Sequence of chain 1.B:
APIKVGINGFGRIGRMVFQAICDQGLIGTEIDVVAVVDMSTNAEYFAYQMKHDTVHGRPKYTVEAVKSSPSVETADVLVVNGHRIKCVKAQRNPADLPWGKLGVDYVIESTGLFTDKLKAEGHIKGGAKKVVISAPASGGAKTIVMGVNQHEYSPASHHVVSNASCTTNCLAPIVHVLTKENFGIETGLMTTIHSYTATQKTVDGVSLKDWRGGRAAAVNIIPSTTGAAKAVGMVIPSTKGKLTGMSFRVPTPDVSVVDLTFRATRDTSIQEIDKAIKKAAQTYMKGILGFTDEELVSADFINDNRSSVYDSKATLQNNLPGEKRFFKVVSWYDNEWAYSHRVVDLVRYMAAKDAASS

Sequence of chain 1.A:
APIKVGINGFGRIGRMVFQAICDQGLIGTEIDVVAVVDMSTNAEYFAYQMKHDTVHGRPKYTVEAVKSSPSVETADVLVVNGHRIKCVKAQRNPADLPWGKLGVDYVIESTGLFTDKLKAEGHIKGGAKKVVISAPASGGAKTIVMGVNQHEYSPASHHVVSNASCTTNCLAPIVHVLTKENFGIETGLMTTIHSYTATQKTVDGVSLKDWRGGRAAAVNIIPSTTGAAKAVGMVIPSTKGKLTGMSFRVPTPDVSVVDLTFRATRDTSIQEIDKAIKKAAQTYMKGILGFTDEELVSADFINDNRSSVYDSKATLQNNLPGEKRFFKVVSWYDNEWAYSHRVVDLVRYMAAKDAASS

The protein below binds the small molecule below.
Small molecule (SMILES): COc1cc(OC)cc(C(=O)N[C@@H]2[C@H](O)[C@@H](CO)O[C@H]2n2cnc3c(N[C@@H]4CCCc5ccccc54)ncnc32)c1

Binding-site contacts:
Ligand atom O3' contacts residue PHE10 of chain 1.B at 3.9 Å.
Ligand atom C8 contacts residue GLN91 of chain 1.B at 3.7 Å.
Ligand atom N7A contacts residue LEU113 of chain 1.B at 3.6 Å.
Ligand atom C5B contacts residue ASP38 of chain 1.B at 3.2 Å.
Ligand atom C1B contacts residue MET39 of chain 1.B at 3.8 Å (hydrophobic).
Ligand atom C1' contacts residue ASP38 of chain 1.B at 3.6 Å.
Ligand atom C2M contacts residue ASP38 of chain 1.B at 3.8 Å.
Ligand atom C9 contacts residue GLN91 of chain 1.B at 3.9 Å.
Ligand atom C6 contacts residue ARG92 of chain 1.B at 3.8 Å.
Ligand atom N6A contacts residue GLN91 of chain 1.B at 3.0 Å (h-bond).
Ligand atom N2' contacts residue ASP38 of chain 1.B at 3.3 Å (salt-bridge).
Ligand atom C3B contacts residue VAL206 of chain 1.A at 3.7 Å (hydrophobic).
Ligand atom N3A contacts residue GLY9 of chain 1.B at 3.5 Å.
Ligand atom O3' contacts residue GLY11 of chain 1.B at 3.3 Å.
Ligand atom C2A contacts residue ASN8 of chain 1.B at 3.4 Å.
Ligand atom N7A contacts residue MET39 of chain 1.B at 3.7 Å.
Ligand atom O4' contacts residue GLY9 of chain 1.B at 3.6 Å.
Ligand atom C10 contacts residue ARG92 of chain 1.B at 3.7 Å.
Ligand atom C3B contacts residue LEU208 of chain 1.A at 3.8 Å (hydrophobic).
Ligand atom O3' contacts residue ASP38 of chain 1.B at 3.2 Å (salt-bridge).
Ligand atom N1A contacts residue ALA90 of chain 1.B at 3.7 Å.
Ligand atom C1 contacts residue GLN91 of chain 1.B at 3.8 Å.
Ligand atom C2A contacts residue THR111 of chain 1.B at 3.5 Å.
Ligand atom C7B contacts residue MET39 of chain 1.B at 3.8 Å (hydrophobic).
Ligand atom C5 contacts residue ARG92 of chain 1.B at 3.3 Å.
Ligand atom N3A contacts residue THR111 of chain 1.B at 3.4 Å.
Ligand atom C8A contacts residue MET39 of chain 1.B at 3.7 Å (hydrophobic).
Ligand atom N1A contacts residue GLN91 of chain 1.B at 3.8 Å.
Ligand atom N2' contacts residue MET39 of chain 1.B at 3.9 Å.
Ligand atom C4B contacts residue VAL206 of chain 1.A at 3.3 Å (hydrophobic).
Ligand atom O2M contacts residue SER40 of chain 1.B at 3.3 Å.
Ligand atom O2M contacts residue VAL206 of chain 1.A at 3.5 Å.
Ligand atom C8 contacts residue MET39 of chain 1.B at 3.3 Å (hydrophobic).
Ligand atom C5B contacts residue MET39 of chain 1.B at 3.8 Å (hydrophobic).
Ligand atom C5B contacts residue VAL206 of chain 1.A at 3.6 Å (hydrophobic).
Ligand atom C5A contacts residue MET39 of chain 1.B at 3.8 Å (hydrophobic).
Ligand atom C6B contacts residue MET39 of chain 1.B at 3.6 Å (hydrophobic).
Ligand atom C2M contacts residue VAL206 of chain 1.A at 3.7 Å (hydrophobic).
Ligand atom C5' contacts residue THR111 of chain 1.B at 3.1 Å.
Ligand atom C2 contacts residue LEU113 of chain 1.B at 3.7 Å (hydrophobic).